This protein binds this small molecule.
Small molecule (SMILES): OCc1c(F)c(F)c(F)c(F)c1F

Sequence of chain 1.B:
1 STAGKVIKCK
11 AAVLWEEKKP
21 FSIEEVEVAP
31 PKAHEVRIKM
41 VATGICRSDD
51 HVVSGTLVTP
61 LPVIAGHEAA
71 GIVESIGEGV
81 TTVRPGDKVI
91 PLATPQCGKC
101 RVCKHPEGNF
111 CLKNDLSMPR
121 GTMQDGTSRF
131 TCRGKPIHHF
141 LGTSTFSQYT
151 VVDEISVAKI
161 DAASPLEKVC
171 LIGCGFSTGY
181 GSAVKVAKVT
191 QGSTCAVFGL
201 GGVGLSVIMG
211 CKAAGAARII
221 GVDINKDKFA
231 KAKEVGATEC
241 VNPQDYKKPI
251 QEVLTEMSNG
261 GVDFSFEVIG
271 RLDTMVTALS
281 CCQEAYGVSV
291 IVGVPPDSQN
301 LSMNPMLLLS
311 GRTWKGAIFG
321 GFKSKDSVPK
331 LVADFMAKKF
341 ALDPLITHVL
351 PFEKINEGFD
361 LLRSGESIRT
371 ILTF

Binding-site contacts:
Ligand atom F3 contacts residue PRO136 of chain 1.B at 3.2 Å.
Ligand atom C4 contacts residue ILE137 of chain 1.B at 4.4 Å (hydrophobic).
Ligand atom F5 contacts residue HIS138 of chain 1.B at 4.2 Å.
Ligand atom C5 contacts residue SER128 of chain 1.B at 4.0 Å.
Ligand atom F5 contacts residue GLY126 of chain 1.B at 4.4 Å.
Ligand atom F3 contacts residue HIS138 of chain 1.B at 3.3 Å.
Ligand atom F2 contacts residue HIS138 of chain 1.B at 4.4 Å.
Ligand atom F3 contacts residue ILE137 of chain 1.B at 4.2 Å.
Ligand atom C5 contacts residue HIS138 of chain 1.B at 3.8 Å.
Ligand atom F6 contacts residue GLY126 of chain 1.B at 3.7 Å.
Ligand atom C5 contacts residue THR122 of chain 1.B at 4.5 Å.
Ligand atom F5 contacts residue THR127 of chain 1.B at 3.8 Å.
Ligand atom F6 contacts residue THR122 of chain 1.B at 4.5 Å.
Ligand atom F5 contacts residue SER128 of chain 1.B at 3.2 Å.
Ligand atom C2 contacts residue PRO136 of chain 1.B at 4.2 Å (hydrophobic).
Ligand atom C4 contacts residue SER128 of chain 1.B at 4.2 Å.
Ligand atom C3 contacts residue PRO136 of chain 1.B at 3.8 Å (hydrophobic).
Ligand atom C2 contacts residue HIS138 of chain 1.B at 4.0 Å.
Ligand atom F4 contacts residue PRO136 of chain 1.B at 3.9 Å.
Ligand atom C4 contacts residue HIS138 of chain 1.B at 3.3 Å.
Ligand atom F4 contacts residue HIS138 of chain 1.B at 3.2 Å.
Ligand atom F2 contacts residue PRO136 of chain 1.B at 4.3 Å.
Ligand atom C3 contacts residue HIS138 of chain 1.B at 3.5 Å.
Ligand atom C6 contacts residue HIS138 of chain 1.B at 4.3 Å.
Ligand atom C1 contacts residue HIS138 of chain 1.B at 4.4 Å.
Ligand atom F5 contacts residue THR122 of chain 1.B at 3.6 Å.
Ligand atom C4 contacts residue PRO136 of chain 1.B at 3.9 Å (hydrophobic).
Ligand atom F4 contacts residue SER128 of chain 1.B at 3.6 Å.
Ligand atom F4 contacts residue ILE137 of chain 1.B at 3.1 Å.
Ligand atom F5 contacts residue GLY121 of chain 1.B at 4.4 Å.